The small molecule below binds the protein below.
Small molecule (SMILES): CC(=O)N(C)CCN(C)c1ccc([N+](=O)[O-])c2nonc12

Sequence of chain 1.A:
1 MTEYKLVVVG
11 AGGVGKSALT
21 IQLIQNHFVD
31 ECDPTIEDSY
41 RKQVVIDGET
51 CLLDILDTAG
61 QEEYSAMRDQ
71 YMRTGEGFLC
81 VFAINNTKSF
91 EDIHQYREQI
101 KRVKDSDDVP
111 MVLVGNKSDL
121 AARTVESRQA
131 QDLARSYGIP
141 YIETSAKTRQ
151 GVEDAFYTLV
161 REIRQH

Binding-site contacts:
Ligand atom O18 contacts residue ASP33 of chain 1.A at 3.4 Å (salt-bridge).
Ligand atom C20 contacts residue TYR40 of chain 1.A at 3.7 Å (hydrophobic).
Ligand atom C1 contacts residue GLN25 of chain 1.A at 3.8 Å.
Ligand atom N11 contacts residue ILE21 of chain 1.A at 4.4 Å.
Ligand atom C2 contacts residue TYR40 of chain 1.A at 3.5 Å (hydrophobic).
Ligand atom O9 contacts residue GLN25 of chain 1.A at 4.2 Å.
Ligand atom C16 contacts residue CYS32 of chain 1.A at 4.4 Å (hydrophobic).
Ligand atom C12 contacts residue CYS32 of chain 1.A at 4.4 Å (hydrophobic).
Ligand atom C16 contacts residue TYR40 of chain 1.A at 3.7 Å (hydrophobic).
Ligand atom N8 contacts residue GLN25 of chain 1.A at 3.5 Å (h-bond).
Ligand atom O6 contacts residue ILE21 of chain 1.A at 3.2 Å.
Ligand atom C16 contacts residue ILE36 of chain 1.A at 3.4 Å (hydrophobic).
Ligand atom C3 contacts residue ILE21 of chain 1.A at 4.1 Å (hydrophobic).
Ligand atom N7 contacts residue ILE21 of chain 1.A at 2.8 Å.
Ligand atom O10 contacts residue ILE24 of chain 1.A at 3.9 Å.
Ligand atom C21 contacts residue TYR40 of chain 1.A at 3.5 Å (hydrophobic).
Ligand atom C19 contacts residue SER17 of chain 1.A at 4.1 Å.
Ligand atom C3 contacts residue TYR40 of chain 1.A at 3.8 Å (hydrophobic).
Ligand atom N5 contacts residue GLN25 of chain 1.A at 3.0 Å (h-bond).
Ligand atom N8 contacts residue TYR40 of chain 1.A at 3.5 Å.
Ligand atom N15 contacts residue ILE36 of chain 1.A at 4.5 Å.
Ligand atom O10 contacts residue GLN25 of chain 1.A at 3.2 Å (h-bond).
Ligand atom O6 contacts residue ILE24 of chain 1.A at 4.2 Å.
Ligand atom N15 contacts residue CYS32 of chain 1.A at 3.7 Å.
Ligand atom O9 contacts residue TYR40 of chain 1.A at 4.3 Å.
Ligand atom O10 contacts residue TYR40 of chain 1.A at 3.6 Å.
Ligand atom C19 contacts residue CYS32 of chain 1.A at 1.8 Å (hydrophobic).
Ligand atom C12 contacts residue ILE21 of chain 1.A at 3.0 Å (hydrophobic).
Ligand atom C3 contacts residue GLN25 of chain 1.A at 4.4 Å.
Ligand atom C17 contacts residue ASP33 of chain 1.A at 3.5 Å.
Ligand atom C4 contacts residue TYR40 of chain 1.A at 3.8 Å (hydrophobic).
Ligand atom O6 contacts residue GLN25 of chain 1.A at 3.9 Å.
Ligand atom N11 contacts residue TYR40 of chain 1.A at 4.2 Å.
Ligand atom O18 contacts residue CYS32 of chain 1.A at 2.8 Å (h-bond).
Ligand atom C17 contacts residue CYS32 of chain 1.A at 2.6 Å (hydrophobic).
Ligand atom N5 contacts residue ILE24 of chain 1.A at 3.8 Å.
Ligand atom N5 contacts residue TYR40 of chain 1.A at 3.8 Å.
Ligand atom C19 contacts residue ASP33 of chain 1.A at 3.0 Å.
Ligand atom C2 contacts residue GLN25 of chain 1.A at 3.5 Å.
Ligand atom C1 contacts residue TYR40 of chain 1.A at 3.3 Å (hydrophobic).